Sequence of chain 2.A:
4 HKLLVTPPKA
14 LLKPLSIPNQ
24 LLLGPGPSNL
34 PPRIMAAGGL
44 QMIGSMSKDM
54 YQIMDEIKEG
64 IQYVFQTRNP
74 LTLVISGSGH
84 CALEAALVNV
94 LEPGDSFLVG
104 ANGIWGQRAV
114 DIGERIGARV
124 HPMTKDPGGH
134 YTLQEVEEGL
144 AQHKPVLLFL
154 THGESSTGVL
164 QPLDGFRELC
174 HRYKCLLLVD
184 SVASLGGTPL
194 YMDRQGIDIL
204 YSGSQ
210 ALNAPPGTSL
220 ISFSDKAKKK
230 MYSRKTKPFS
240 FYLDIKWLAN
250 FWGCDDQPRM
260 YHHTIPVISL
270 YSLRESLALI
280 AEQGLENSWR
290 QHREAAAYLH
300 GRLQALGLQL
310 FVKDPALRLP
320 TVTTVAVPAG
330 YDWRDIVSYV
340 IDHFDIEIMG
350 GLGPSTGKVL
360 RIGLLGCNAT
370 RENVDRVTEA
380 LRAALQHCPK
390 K

Sequence of chain 1.A:
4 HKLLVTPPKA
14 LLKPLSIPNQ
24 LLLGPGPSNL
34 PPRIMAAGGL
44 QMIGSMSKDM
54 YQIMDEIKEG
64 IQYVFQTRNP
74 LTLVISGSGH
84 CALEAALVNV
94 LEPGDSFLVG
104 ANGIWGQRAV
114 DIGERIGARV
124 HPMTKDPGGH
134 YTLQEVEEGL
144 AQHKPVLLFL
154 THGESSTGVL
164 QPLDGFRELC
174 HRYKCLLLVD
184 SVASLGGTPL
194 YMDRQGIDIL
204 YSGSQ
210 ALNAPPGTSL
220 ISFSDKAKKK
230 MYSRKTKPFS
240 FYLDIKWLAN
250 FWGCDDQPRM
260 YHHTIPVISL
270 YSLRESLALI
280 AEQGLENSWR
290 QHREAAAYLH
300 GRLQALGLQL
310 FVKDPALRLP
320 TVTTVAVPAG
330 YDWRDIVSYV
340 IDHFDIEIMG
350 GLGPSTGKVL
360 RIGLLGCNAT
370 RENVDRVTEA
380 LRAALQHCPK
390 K

The small molecule below binds the protein below.
Small molecule (SMILES): NOCC(=O)O

Binding-site contacts:
Ligand atom C1 contacts residue GLY29 of chain 2.A at 3.5 Å.
Ligand atom C1 contacts residue THR263 of chain 1.A at 4.4 Å.
Ligand atom O1 contacts residue GLY29 of chain 2.A at 4.3 Å.
Ligand atom N1 contacts residue MET49 of chain 1.A at 4.2 Å.
Ligand atom O3 contacts residue ARG360 of chain 2.A at 2.8 Å (salt-bridge).
Ligand atom O1 contacts residue TYR260 of chain 1.A at 3.9 Å.
Ligand atom O2 contacts residue PRO28 of chain 2.A at 3.9 Å.
Ligand atom O3 contacts residue LEU351 of chain 2.A at 4.1 Å.
Ligand atom O2 contacts residue SER158 of chain 2.A at 4.2 Å.
Ligand atom C2 contacts residue ARG360 of chain 2.A at 3.8 Å.
Ligand atom O3 contacts residue MET348 of chain 2.A at 4.4 Å.
Ligand atom O3 contacts residue PRO28 of chain 2.A at 3.4 Å.
Ligand atom N1 contacts residue SER48 of chain 1.A at 4.0 Å.
Ligand atom O1 contacts residue MET348 of chain 2.A at 4.2 Å.
Ligand atom O2 contacts residue ARG360 of chain 2.A at 3.7 Å.
Ligand atom C2 contacts residue GLY29 of chain 2.A at 4.4 Å.
Ligand atom O2 contacts residue TRP108 of chain 2.A at 4.1 Å.
Ligand atom C1 contacts residue PRO28 of chain 2.A at 4.5 Å (hydrophobic).
Ligand atom N1 contacts residue GLY29 of chain 2.A at 3.9 Å.
Ligand atom C2 contacts residue PRO28 of chain 2.A at 3.7 Å (hydrophobic).
Ligand atom O1 contacts residue SER48 of chain 1.A at 4.4 Å.
Ligand atom O2 contacts residue LLP209 of chain 2.A at 3.5 Å.
Ligand atom N1 contacts residue MET348 of chain 2.A at 3.2 Å.
Ligand atom C1 contacts residue MET348 of chain 2.A at 4.1 Å (hydrophobic).